The protein below binds the small molecule below.
Small molecule (SMILES): Nc1ccn([C@H]2C[C@H](O[P](=O)(O)OC[C@H]3O[C@@H](n4cnc5c(N)ncnc54)C[C@@H]3O)[C@@H](CO)O2)c(=O)n1

Sequence of chain 59.A:
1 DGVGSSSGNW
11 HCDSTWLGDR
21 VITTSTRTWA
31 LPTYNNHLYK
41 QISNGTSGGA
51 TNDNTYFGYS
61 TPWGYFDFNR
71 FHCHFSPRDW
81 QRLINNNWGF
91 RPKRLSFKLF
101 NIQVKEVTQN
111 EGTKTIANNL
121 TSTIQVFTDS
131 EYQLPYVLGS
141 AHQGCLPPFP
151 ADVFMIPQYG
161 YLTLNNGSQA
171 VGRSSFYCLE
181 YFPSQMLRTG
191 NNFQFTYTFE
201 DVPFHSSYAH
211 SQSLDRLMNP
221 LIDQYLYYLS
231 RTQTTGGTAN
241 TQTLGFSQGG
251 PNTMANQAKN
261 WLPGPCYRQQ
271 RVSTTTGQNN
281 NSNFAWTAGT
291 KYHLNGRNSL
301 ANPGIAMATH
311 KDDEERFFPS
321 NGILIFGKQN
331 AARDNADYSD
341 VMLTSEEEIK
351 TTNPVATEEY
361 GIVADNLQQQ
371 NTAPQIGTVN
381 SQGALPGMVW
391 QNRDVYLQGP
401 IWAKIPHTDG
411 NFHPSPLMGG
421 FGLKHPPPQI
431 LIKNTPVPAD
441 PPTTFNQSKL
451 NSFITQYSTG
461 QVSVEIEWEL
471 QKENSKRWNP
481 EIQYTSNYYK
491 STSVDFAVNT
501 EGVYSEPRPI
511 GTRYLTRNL

Binding-site contacts:
Ligand atom N1 contacts residue PRO203 of chain 59.A at 4.2 Å.
Ligand atom C1' contacts residue PRO203 of chain 59.A at 4.1 Å (hydrophobic).
Ligand atom C4 contacts residue PRO203 of chain 59.A at 4.0 Å (hydrophobic).
Ligand atom N1 contacts residue PRO203 of chain 59.A at 3.8 Å.
Ligand atom C5 contacts residue ASP201 of chain 59.A at 3.3 Å.
Ligand atom C6 contacts residue PRO203 of chain 59.A at 4.0 Å (hydrophobic).
Ligand atom OP2 contacts residue ASP409 of chain 39.A at 3.2 Å (salt-bridge).
Ligand atom N6 contacts residue SER415 of chain 59.A at 3.8 Å.
Ligand atom C6 contacts residue PRO203 of chain 59.A at 4.0 Å (hydrophobic).
Ligand atom C2' contacts residue PRO203 of chain 59.A at 3.3 Å (hydrophobic).
Ligand atom C5 contacts residue VAL202 of chain 59.A at 3.6 Å (hydrophobic).
Ligand atom C6 contacts residue VAL202 of chain 59.A at 4.1 Å (hydrophobic).
Ligand atom N6 contacts residue PHE421 of chain 59.A at 3.8 Å.
Ligand atom N1 contacts residue VAL202 of chain 59.A at 3.5 Å.
Ligand atom N4 contacts residue VAL202 of chain 59.A at 2.9 Å (h-bond).
Ligand atom N7 contacts residue SER415 of chain 59.A at 3.9 Å.
Ligand atom O3' contacts residue PRO414 of chain 59.A at 4.2 Å.
Ligand atom N7 contacts residue HIS413 of chain 59.A at 4.2 Å.
Ligand atom C4 contacts residue ASP201 of chain 59.A at 3.5 Å.
Ligand atom N4 contacts residue ASP201 of chain 59.A at 2.6 Å.
Ligand atom C2 contacts residue PRO203 of chain 59.A at 4.0 Å (hydrophobic).
Ligand atom N7 contacts residue PRO203 of chain 59.A at 4.1 Å.
Ligand atom C6 contacts residue GLY422 of chain 59.A at 3.7 Å.
Ligand atom C2 contacts residue VAL202 of chain 59.A at 4.1 Å (hydrophobic).
Ligand atom C6 contacts residue SER415 of chain 59.A at 4.1 Å.
Ligand atom C2 contacts residue GLY422 of chain 59.A at 3.2 Å.
Ligand atom N1 contacts residue GLY422 of chain 59.A at 2.9 Å (h-bond).
Ligand atom C5 contacts residue PRO203 of chain 59.A at 4.0 Å (hydrophobic).
Ligand atom C8 contacts residue HIS413 of chain 59.A at 3.9 Å.
Ligand atom N7 contacts residue ASN392 of chain 59.A at 4.2 Å.
Ligand atom C2' contacts residue PRO414 of chain 59.A at 3.6 Å (hydrophobic).
Ligand atom C5 contacts residue PRO203 of chain 59.A at 3.8 Å (hydrophobic).
Ligand atom N6 contacts residue GLY420 of chain 59.A at 3.7 Å.
Ligand atom C4 contacts residue PRO203 of chain 59.A at 4.1 Å (hydrophobic).
Ligand atom C5 contacts residue ARG91 of chain 59.A at 4.2 Å.
Ligand atom N6 contacts residue GLY422 of chain 59.A at 3.3 Å (h-bond).
Ligand atom N3 contacts residue ASP201 of chain 59.A at 4.2 Å.
Ligand atom C2' contacts residue HIS413 of chain 59.A at 3.7 Å.
Ligand atom N6 contacts residue VAL202 of chain 59.A at 4.2 Å.
Ligand atom C4 contacts residue VAL202 of chain 59.A at 3.7 Å (hydrophobic).

Sequence of chain 39.A:
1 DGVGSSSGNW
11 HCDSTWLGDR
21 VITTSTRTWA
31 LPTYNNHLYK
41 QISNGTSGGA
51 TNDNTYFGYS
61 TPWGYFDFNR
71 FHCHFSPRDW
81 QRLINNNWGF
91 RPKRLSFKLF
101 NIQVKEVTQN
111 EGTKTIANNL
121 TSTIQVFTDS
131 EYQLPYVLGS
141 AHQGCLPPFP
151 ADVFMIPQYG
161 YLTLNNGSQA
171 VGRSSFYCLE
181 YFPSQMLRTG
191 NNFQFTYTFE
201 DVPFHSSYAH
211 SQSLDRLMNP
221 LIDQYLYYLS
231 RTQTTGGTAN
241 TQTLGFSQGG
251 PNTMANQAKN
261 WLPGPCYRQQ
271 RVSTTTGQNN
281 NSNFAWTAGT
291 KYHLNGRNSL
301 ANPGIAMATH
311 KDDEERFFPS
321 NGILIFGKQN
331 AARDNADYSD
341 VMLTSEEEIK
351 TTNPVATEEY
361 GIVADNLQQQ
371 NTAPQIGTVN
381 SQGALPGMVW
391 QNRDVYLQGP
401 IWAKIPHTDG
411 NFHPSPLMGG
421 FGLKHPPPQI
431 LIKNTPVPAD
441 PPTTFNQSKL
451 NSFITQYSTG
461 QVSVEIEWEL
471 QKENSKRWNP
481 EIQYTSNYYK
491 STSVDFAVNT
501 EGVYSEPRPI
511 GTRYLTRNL